Binding-site contacts:
Ligand atom C6 contacts residue VAL101 of chain 1.B at 3.9 Å (hydrophobic).
Ligand atom O2 contacts residue TYR36 of chain 1.B at 4.1 Å.
Ligand atom O5 contacts residue HIS50 of chain 1.B at 3.5 Å (h-bond).
Ligand atom C6 contacts residue CYS62 of chain 1.B at 4.1 Å (hydrophobic).
Ligand atom C1 contacts residue CN81 of chain 1.L at 1.8 Å.
Ligand atom O4 contacts residue THR104 of chain 1.B at 3.4 Å (h-bond).
Ligand atom C6 contacts residue ASP100 of chain 1.B at 3.4 Å.
Ligand atom C2 contacts residue TYR36 of chain 1.B at 3.5 Å (hydrophobic).
Ligand atom C4 contacts residue THR104 of chain 1.B at 3.4 Å.
Ligand atom C3 contacts residue CN81 of chain 1.L at 4.1 Å.
Ligand atom O5 contacts residue TYR36 of chain 1.B at 3.6 Å.
Ligand atom C4 contacts residue ASP100 of chain 1.B at 3.6 Å.
Ligand atom C5 contacts residue CN81 of chain 1.L at 3.9 Å.
Ligand atom O4 contacts residue CA1 of chain 1.J at 2.5 Å.
Ligand atom C3 contacts residue ASN107 of chain 1.B at 3.9 Å.
Ligand atom C5 contacts residue ASP100 of chain 1.B at 4.1 Å.
Ligand atom O4 contacts residue ASP100 of chain 1.B at 2.6 Å (salt-bridge).
Ligand atom C2 contacts residue CA1 of chain 1.J at 4.0 Å.
Ligand atom O2 contacts residue CN81 of chain 1.L at 3.1 Å (h-bond).
Ligand atom C3 contacts residue CA1 of chain 1.J at 3.4 Å.
Ligand atom O6 contacts residue GLN53 of chain 1.B at 2.5 Å (h-bond).
Ligand atom C4 contacts residue TYR36 of chain 1.B at 4.0 Å (hydrophobic).
Ligand atom C2 contacts residue CN81 of chain 1.L at 2.8 Å.
Ligand atom C3 contacts residue TYR36 of chain 1.B at 3.8 Å (hydrophobic).
Ligand atom O4 contacts residue TYR36 of chain 1.B at 3.0 Å (h-bond).
Ligand atom O3 contacts residue ASN107 of chain 1.B at 2.9 Å (h-bond).
Ligand atom O5 contacts residue GLN53 of chain 1.B at 3.8 Å.
Ligand atom C3 contacts residue THR104 of chain 1.B at 4.0 Å.
Ligand atom C4 contacts residue CA1 of chain 1.J at 3.4 Å.
Ligand atom C5 contacts residue GLN53 of chain 1.B at 3.5 Å.
Ligand atom O3 contacts residue THR104 of chain 1.B at 3.2 Å (h-bond).
Ligand atom C2 contacts residue ASN107 of chain 1.B at 3.6 Å.
Ligand atom O3 contacts residue CA1 of chain 1.J at 2.5 Å.
Ligand atom O5 contacts residue CN81 of chain 1.L at 2.6 Å (h-bond).
Ligand atom C6 contacts residue GLN53 of chain 1.B at 3.4 Å.
Ligand atom O3 contacts residue TYR36 of chain 1.B at 3.4 Å (h-bond).
Ligand atom O2 contacts residue ASN107 of chain 1.B at 2.9 Å (h-bond).
Ligand atom C6 contacts residue HIS50 of chain 1.B at 3.6 Å.
Ligand atom O6 contacts residue HIS50 of chain 1.B at 2.7 Å (h-bond).
Ligand atom C5 contacts residue HIS50 of chain 1.B at 4.2 Å.

The small molecule below binds the protein below.
Small molecule (SMILES): OC[C@H]1O[C@@H](O)[C@H](O)[C@@H](O)[C@H]1O

Sequence of chain 1.B:
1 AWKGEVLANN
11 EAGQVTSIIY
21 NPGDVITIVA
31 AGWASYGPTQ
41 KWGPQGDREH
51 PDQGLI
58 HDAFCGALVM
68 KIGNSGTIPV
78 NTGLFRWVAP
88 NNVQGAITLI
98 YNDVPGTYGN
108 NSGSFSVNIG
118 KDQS